Sequence of chain 1.A:
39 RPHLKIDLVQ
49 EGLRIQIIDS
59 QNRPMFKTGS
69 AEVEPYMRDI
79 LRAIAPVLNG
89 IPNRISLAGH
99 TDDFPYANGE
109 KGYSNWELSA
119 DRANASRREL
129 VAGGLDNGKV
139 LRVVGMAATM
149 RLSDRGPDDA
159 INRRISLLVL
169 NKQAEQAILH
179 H

This small molecule binds to this protein.
Small molecule (SMILES): NC(=[NH2+])NCCC[C@H](N)C(=O)O

Binding-site contacts:
Ligand atom OXT contacts residue LEU116 of chain 1.A at 4.0 Å.
Ligand atom CB contacts residue ASP100 of chain 1.A at 3.5 Å.
Ligand atom N contacts residue PHE102 of chain 1.A at 2.8 Å (h-bond).
Ligand atom CB contacts residue GLY67 of chain 1.A at 3.7 Å.
Ligand atom O contacts residue ARG120 of chain 1.A at 2.7 Å (salt-bridge).
Ligand atom CA contacts residue LEU116 of chain 1.A at 3.6 Å (hydrophobic).
Ligand atom CB contacts residue THR66 of chain 1.A at 3.4 Å.
Ligand atom CZ contacts residue GLY67 of chain 1.A at 3.7 Å.
Ligand atom C contacts residue ASP100 of chain 1.A at 3.4 Å.
Ligand atom NH1 contacts residue GLY67 of chain 1.A at 3.4 Å.
Ligand atom CA contacts residue ASN113 of chain 1.A at 3.3 Å.
Ligand atom CA contacts residue PHE102 of chain 1.A at 3.7 Å (hydrophobic).
Ligand atom CD contacts residue THR66 of chain 1.A at 3.5 Å.
Ligand atom O contacts residue THR66 of chain 1.A at 3.7 Å.
Ligand atom O contacts residue LEU116 of chain 1.A at 3.4 Å.
Ligand atom C contacts residue GLY67 of chain 1.A at 3.8 Å.
Ligand atom N contacts residue ASP100 of chain 1.A at 2.4 Å (salt-bridge).
Ligand atom CG contacts residue PHE102 of chain 1.A at 3.4 Å (hydrophobic).
Ligand atom N contacts residue THR99 of chain 1.A at 4.0 Å.
Ligand atom NH2 contacts residue TYR104 of chain 1.A at 3.6 Å.
Ligand atom CA contacts residue ASP100 of chain 1.A at 3.2 Å.
Ligand atom O contacts residue ARG161 of chain 1.A at 3.5 Å.
Ligand atom CZ contacts residue THR66 of chain 1.A at 3.7 Å.
Ligand atom NH1 contacts residue THR66 of chain 1.A at 3.1 Å (h-bond).
Ligand atom N contacts residue ASN113 of chain 1.A at 2.8 Å (h-bond).
Ligand atom OXT contacts residue THR99 of chain 1.A at 3.2 Å.
Ligand atom NE contacts residue THR66 of chain 1.A at 2.7 Å (h-bond).
Ligand atom O contacts residue GLY67 of chain 1.A at 2.8 Å (h-bond).
Ligand atom CG contacts residue THR66 of chain 1.A at 4.1 Å.
Ligand atom CD contacts residue PHE102 of chain 1.A at 3.5 Å (hydrophobic).
Ligand atom NE contacts residue GLY67 of chain 1.A at 3.7 Å.
Ligand atom C contacts residue ARG161 of chain 1.A at 3.8 Å.
Ligand atom CG contacts residue TYR104 of chain 1.A at 4.1 Å (hydrophobic).
Ligand atom OXT contacts residue ARG161 of chain 1.A at 3.2 Å.
Ligand atom C contacts residue ARG120 of chain 1.A at 3.5 Å.
Ligand atom CB contacts residue PHE102 of chain 1.A at 3.8 Å (hydrophobic).
Ligand atom C contacts residue LEU116 of chain 1.A at 3.4 Å (hydrophobic).
Ligand atom C contacts residue THR99 of chain 1.A at 4.0 Å.
Ligand atom OXT contacts residue ASP100 of chain 1.A at 3.0 Å (salt-bridge).
Ligand atom OXT contacts residue ARG120 of chain 1.A at 3.1 Å (salt-bridge).